A small-molecule ligand and the protein it binds are described below.
Small molecule (SMILES): O=C(N[C@H](CO)[C@H](O)c1ccc([N+](=O)[O-])cc1)C(Cl)Cl

Binding-site contacts:
Ligand atom C5 contacts residue PHE34 of chain 1.A at 3.5 Å (hydrophobic).
Ligand atom CL1 contacts residue ILE85 of chain 1.B at 3.7 Å.
Ligand atom C8 contacts residue MET284 of chain 1.B at 4.0 Å (hydrophobic).
Ligand atom C10 contacts residue PHE34 of chain 1.A at 3.8 Å (hydrophobic).
Ligand atom O4 contacts residue GLY280 of chain 1.B at 3.2 Å.
Ligand atom C3 contacts residue TYR202 of chain 1.B at 4.1 Å (hydrophobic).
Ligand atom CL1 contacts residue TYR202 of chain 1.B at 3.9 Å.
Ligand atom O4 contacts residue ASP152 of chain 1.B at 4.1 Å.
Ligand atom N2 contacts residue PHE34 of chain 1.A at 3.8 Å.
Ligand atom O2 contacts residue HIS279 of chain 1.B at 3.8 Å.
Ligand atom C1 contacts residue PHE211 of chain 1.B at 4.1 Å (hydrophobic).
Ligand atom N9 contacts residue ALA38 of chain 1.A at 3.9 Å.
Ligand atom C4 contacts residue HIS279 of chain 1.B at 3.3 Å.
Ligand atom O2 contacts residue GLY81 of chain 1.B at 4.0 Å.
Ligand atom N9 contacts residue SER283 of chain 1.B at 4.0 Å.
Ligand atom C11 contacts residue SER283 of chain 1.B at 3.7 Å.
Ligand atom CL2 contacts residue LEU203 of chain 1.B at 3.6 Å.
Ligand atom O9B contacts residue ALA38 of chain 1.A at 3.8 Å.
Ligand atom O4 contacts residue ALA153 of chain 1.B at 4.0 Å.
Ligand atom O4 contacts residue TYR181 of chain 1.B at 3.6 Å.
Ligand atom O4 contacts residue HIS279 of chain 1.B at 3.0 Å.
Ligand atom C4 contacts residue GLY280 of chain 1.B at 3.5 Å.
Ligand atom C4 contacts residue TYR202 of chain 1.B at 3.6 Å (hydrophobic).
Ligand atom C10 contacts residue SER283 of chain 1.B at 3.4 Å.
Ligand atom O5 contacts residue ASP152 of chain 1.B at 2.8 Å (salt-bridge).
Ligand atom O5 contacts residue HIS91 of chain 1.B at 3.4 Å (h-bond).
Ligand atom CL1 contacts residue PHE34 of chain 1.A at 3.8 Å.
Ligand atom C6 contacts residue TYR202 of chain 1.B at 4.0 Å (hydrophobic).
Ligand atom C9 contacts residue SER283 of chain 1.B at 3.7 Å.
Ligand atom C5 contacts residue HIS91 of chain 1.B at 4.0 Å.
Ligand atom C8 contacts residue TYR202 of chain 1.B at 3.2 Å (hydrophobic).
Ligand atom C6 contacts residue PHE34 of chain 1.A at 3.3 Å (hydrophobic).
Ligand atom C9 contacts residue ALA38 of chain 1.A at 3.9 Å (hydrophobic).
Ligand atom C11 contacts residue HIS91 of chain 1.B at 3.8 Å.
Ligand atom O9B contacts residue SER283 of chain 1.B at 3.5 Å (h-bond).
Ligand atom C7 contacts residue TYR202 of chain 1.B at 3.0 Å (hydrophobic).
Ligand atom C11 contacts residue PHE34 of chain 1.A at 3.2 Å (hydrophobic).
Ligand atom N2 contacts residue TYR202 of chain 1.B at 3.5 Å.
Ligand atom C7 contacts residue PHE34 of chain 1.A at 3.7 Å (hydrophobic).
Ligand atom C10 contacts residue ALA38 of chain 1.A at 3.7 Å (hydrophobic).

Sequence of chain 1.A:
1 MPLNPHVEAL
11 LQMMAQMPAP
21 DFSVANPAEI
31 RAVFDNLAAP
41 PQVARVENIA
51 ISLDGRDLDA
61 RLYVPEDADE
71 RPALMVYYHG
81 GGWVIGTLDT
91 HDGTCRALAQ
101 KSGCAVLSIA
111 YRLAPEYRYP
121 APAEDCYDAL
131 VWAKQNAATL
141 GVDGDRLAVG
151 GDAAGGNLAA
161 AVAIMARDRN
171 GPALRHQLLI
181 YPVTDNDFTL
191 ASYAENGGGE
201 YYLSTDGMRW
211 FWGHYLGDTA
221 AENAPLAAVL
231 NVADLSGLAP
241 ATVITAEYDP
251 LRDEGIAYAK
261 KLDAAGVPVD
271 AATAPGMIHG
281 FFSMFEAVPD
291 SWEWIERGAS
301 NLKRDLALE

Sequence of chain 1.B:
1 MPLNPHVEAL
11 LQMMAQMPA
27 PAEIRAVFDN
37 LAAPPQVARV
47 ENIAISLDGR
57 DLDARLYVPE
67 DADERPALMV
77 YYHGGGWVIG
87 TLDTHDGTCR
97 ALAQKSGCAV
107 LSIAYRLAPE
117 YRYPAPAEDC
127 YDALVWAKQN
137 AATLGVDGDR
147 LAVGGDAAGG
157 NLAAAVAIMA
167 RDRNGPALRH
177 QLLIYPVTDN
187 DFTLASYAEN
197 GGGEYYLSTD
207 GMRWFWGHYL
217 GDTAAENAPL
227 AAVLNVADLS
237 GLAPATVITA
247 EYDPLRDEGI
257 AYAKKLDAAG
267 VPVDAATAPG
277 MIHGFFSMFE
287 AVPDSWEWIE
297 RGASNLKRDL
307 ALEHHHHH